This small molecule binds to this protein.
Small molecule (SMILES): Cc1ccccc1[C@H]1CCCN1C(=O)c1ccc(O)cc1O

Binding-site contacts:
Ligand atom O3 contacts residue THR177 of chain 2.B at 2.5 Å (h-bond).
Ligand atom C11 contacts residue ALA48 of chain 2.B at 4.1 Å (hydrophobic).
Ligand atom C4 contacts residue ASN44 of chain 2.B at 3.5 Å.
Ligand atom C14 contacts residue ASN99 of chain 2.B at 3.7 Å.
Ligand atom C6 contacts residue ASN44 of chain 2.B at 4.0 Å.
Ligand atom C13 contacts residue MET91 of chain 2.B at 3.8 Å (hydrophobic).
Ligand atom C18 contacts residue ASN44 of chain 2.B at 3.4 Å.
Ligand atom C9 contacts residue LYS51 of chain 2.B at 3.9 Å.
Ligand atom O2 contacts residue PHE131 of chain 2.B at 4.1 Å.
Ligand atom O2 contacts residue ASN44 of chain 2.B at 3.6 Å.
Ligand atom C18 contacts residue ASP47 of chain 2.B at 4.1 Å.
Ligand atom C7 contacts residue MET91 of chain 2.B at 3.9 Å (hydrophobic).
Ligand atom C11 contacts residue ILE89 of chain 2.B at 3.7 Å (hydrophobic).
Ligand atom O1 contacts residue ASN44 of chain 2.B at 3.9 Å.
Ligand atom O1 contacts residue SER45 of chain 2.B at 3.7 Å.
Ligand atom C10 contacts residue LYS51 of chain 2.B at 3.7 Å.
Ligand atom C11 contacts residue MET91 of chain 2.B at 3.8 Å (hydrophobic).
Ligand atom C4 contacts residue VAL179 of chain 2.B at 4.0 Å (hydrophobic).
Ligand atom C7 contacts residue ALA48 of chain 2.B at 4.0 Å (hydrophobic).
Ligand atom O2 contacts residue LEU41 of chain 2.B at 3.5 Å.
Ligand atom C2 contacts residue MET91 of chain 2.B at 3.9 Å (hydrophobic).
Ligand atom C6 contacts residue THR177 of chain 2.B at 3.7 Å.
Ligand atom O3 contacts residue MET91 of chain 2.B at 3.5 Å.
Ligand atom O1 contacts residue ALA48 of chain 2.B at 3.2 Å.
Ligand atom O2 contacts residue VAL179 of chain 2.B at 3.6 Å.
Ligand atom C5 contacts residue ASP86 of chain 2.B at 3.5 Å.
Ligand atom C10 contacts residue ILE89 of chain 2.B at 3.9 Å (hydrophobic).
Ligand atom C5 contacts residue THR177 of chain 2.B at 3.9 Å.
Ligand atom C15 contacts residue ASN99 of chain 2.B at 3.6 Å.
Ligand atom O1 contacts residue THR177 of chain 2.B at 3.6 Å.
Ligand atom C6 contacts residue ASP86 of chain 2.B at 3.5 Å.
Ligand atom C5 contacts residue ASN44 of chain 2.B at 3.7 Å.
Ligand atom C5 contacts residue SER45 of chain 2.B at 3.8 Å.
Ligand atom C1 contacts residue THR177 of chain 2.B at 3.8 Å.
Ligand atom C7 contacts residue THR177 of chain 2.B at 3.6 Å.
Ligand atom N1 contacts residue ALA48 of chain 2.B at 3.8 Å.
Ligand atom C3 contacts residue ASN44 of chain 2.B at 3.8 Å.
Ligand atom O1 contacts residue ASP86 of chain 2.B at 2.6 Å (salt-bridge).
Ligand atom O3 contacts residue GLY90 of chain 2.B at 3.7 Å.
Ligand atom C11 contacts residue GLY90 of chain 2.B at 3.5 Å.

Sequence of chain 2.B:
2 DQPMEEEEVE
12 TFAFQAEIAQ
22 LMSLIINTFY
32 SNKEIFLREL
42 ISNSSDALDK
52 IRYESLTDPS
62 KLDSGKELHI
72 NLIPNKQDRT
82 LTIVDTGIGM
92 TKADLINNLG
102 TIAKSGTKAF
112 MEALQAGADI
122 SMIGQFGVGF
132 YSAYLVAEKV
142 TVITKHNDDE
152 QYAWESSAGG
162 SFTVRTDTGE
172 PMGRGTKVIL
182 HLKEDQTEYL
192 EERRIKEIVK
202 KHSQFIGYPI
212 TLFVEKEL